Sequence of chain 51.A:
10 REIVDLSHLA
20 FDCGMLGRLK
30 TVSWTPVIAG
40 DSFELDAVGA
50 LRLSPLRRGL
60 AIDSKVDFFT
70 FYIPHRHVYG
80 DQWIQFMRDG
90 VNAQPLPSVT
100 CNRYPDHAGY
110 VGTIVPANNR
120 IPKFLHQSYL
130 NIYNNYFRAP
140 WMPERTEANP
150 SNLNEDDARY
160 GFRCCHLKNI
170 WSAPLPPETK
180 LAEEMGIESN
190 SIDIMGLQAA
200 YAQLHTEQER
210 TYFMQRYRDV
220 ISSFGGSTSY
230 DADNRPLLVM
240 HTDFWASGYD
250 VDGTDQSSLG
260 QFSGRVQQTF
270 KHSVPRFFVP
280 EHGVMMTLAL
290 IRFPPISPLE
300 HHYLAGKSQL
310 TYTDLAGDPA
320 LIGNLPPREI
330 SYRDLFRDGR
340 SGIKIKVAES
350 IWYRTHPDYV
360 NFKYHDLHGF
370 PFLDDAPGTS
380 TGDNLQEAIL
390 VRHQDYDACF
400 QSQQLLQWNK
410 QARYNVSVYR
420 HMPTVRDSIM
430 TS

This small molecule binds to this protein.
Small molecule (SMILES): Nc1ncnc2c1N1CN2[C@H]2C[C@]3(OP3(O)(O)OC[C@H]3OCC[C@@H]3O[P](=O)(O)OC[C@H]3O[C@@H]1C[C@@H]3O)[C@@H](CO[P](=O)(O)O[C@H]1CCO[C@@H]1COP(=O)=O)O2

Sequence of chain 52.A:
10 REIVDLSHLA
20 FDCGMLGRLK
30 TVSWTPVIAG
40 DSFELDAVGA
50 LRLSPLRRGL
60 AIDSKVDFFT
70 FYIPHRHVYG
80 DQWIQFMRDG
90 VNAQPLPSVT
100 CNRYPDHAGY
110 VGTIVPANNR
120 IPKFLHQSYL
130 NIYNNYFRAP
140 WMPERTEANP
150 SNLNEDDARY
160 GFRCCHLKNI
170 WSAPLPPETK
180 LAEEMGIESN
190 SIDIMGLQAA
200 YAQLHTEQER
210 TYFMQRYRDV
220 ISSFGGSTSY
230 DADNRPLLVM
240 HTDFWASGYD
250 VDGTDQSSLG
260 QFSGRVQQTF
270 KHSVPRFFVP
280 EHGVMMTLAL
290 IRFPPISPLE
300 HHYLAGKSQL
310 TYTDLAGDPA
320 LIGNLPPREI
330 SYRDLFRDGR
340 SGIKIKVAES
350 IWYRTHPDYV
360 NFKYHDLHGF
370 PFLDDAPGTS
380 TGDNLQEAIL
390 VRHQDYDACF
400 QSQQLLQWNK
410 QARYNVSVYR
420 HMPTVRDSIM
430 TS

Sequence of chain 51.C:
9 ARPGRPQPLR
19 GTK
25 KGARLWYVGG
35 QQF

Binding-site contacts:
Ligand atom C2 contacts residue ARG425 of chain 52.A at 3.1 Å.
Ligand atom C5' contacts residue ARG28 of chain 51.C at 3.1 Å.
Ligand atom N3 contacts residue PHE212 of chain 51.A at 2.9 Å.
Ligand atom C5' contacts residue TYR31 of chain 51.C at 2.9 Å (hydrophobic).
Ligand atom C2' contacts residue DC1 of chain 51.E at 2.2 Å.
Ligand atom C5 contacts residue GLU208 of chain 51.A at 3.4 Å.
Ligand atom C4' contacts residue DC1 of chain 51.H at 2.8 Å.
Ligand atom C1' contacts residue PHE212 of chain 51.A at 3.5 Å (hydrophobic).
Ligand atom O3' contacts residue THR423 of chain 52.A at 3.8 Å.
Ligand atom O5' contacts residue TYR31 of chain 51.C at 3.4 Å (h-bond).
Ligand atom O5' contacts residue ARG28 of chain 51.C at 3.4 Å.
Ligand atom P contacts residue ARG425 of chain 52.A at 3.5 Å.
Ligand atom N3 contacts residue GLU208 of chain 51.A at 2.7 Å (salt-bridge).
Ligand atom C4 contacts residue ARG425 of chain 52.A at 3.6 Å.
Ligand atom C5' contacts residue DC1 of chain 51.H at 2.3 Å.
Ligand atom O5' contacts residue DC1 of chain 51.H at 2.6 Å.
Ligand atom O3' contacts residue DC1 of chain 51.E at 3.3 Å.
Ligand atom O5' contacts residue ARG425 of chain 52.A at 2.8 Å.
Ligand atom OP2 contacts residue ARG425 of chain 52.A at 3.8 Å.
Ligand atom OP2 contacts residue DC1 of chain 51.H at 2.0 Å.
Ligand atom C1' contacts residue DC1 of chain 51.E at 3.6 Å.
Ligand atom C2 contacts residue PHE212 of chain 51.A at 3.8 Å (hydrophobic).
Ligand atom N1 contacts residue GLU208 of chain 51.A at 1.5 Å (salt-bridge).
Ligand atom OP2 contacts residue THR423 of chain 52.A at 2.9 Å.
Ligand atom OP1 contacts residue GLY34 of chain 51.C at 3.8 Å.
Ligand atom C4 contacts residue GLU208 of chain 51.A at 3.4 Å.
Ligand atom N6 contacts residue GLU208 of chain 51.A at 3.4 Å (salt-bridge).
Ligand atom C2 contacts residue GLU208 of chain 51.A at 1.6 Å.
Ligand atom O4' contacts residue ARG425 of chain 52.A at 3.7 Å.
Ligand atom N3 contacts residue ARG425 of chain 52.A at 3.1 Å (salt-bridge).
Ligand atom C1' contacts residue ALA27 of chain 51.C at 3.8 Å (hydrophobic).
Ligand atom O3' contacts residue ARG425 of chain 52.A at 3.8 Å.
Ligand atom OP2 contacts residue ASP426 of chain 52.A at 2.8 Å (salt-bridge).
Ligand atom P contacts residue DC1 of chain 51.H at 2.5 Å.
Ligand atom OP1 contacts residue ARG28 of chain 51.C at 3.2 Å (salt-bridge).
Ligand atom O3' contacts residue ARG28 of chain 51.C at 3.5 Å (salt-bridge).
Ligand atom O4' contacts residue PHE212 of chain 51.A at 3.4 Å.
Ligand atom C6 contacts residue GLU208 of chain 51.A at 2.6 Å.
Ligand atom N1 contacts residue ARG425 of chain 52.A at 3.6 Å (salt-bridge).
Ligand atom C3' contacts residue DC1 of chain 51.E at 2.9 Å.